The small molecule below binds the protein below.
Small molecule (SMILES): CCCNC(=[NH2+])NCCC[C@H](N)C(=O)O

Binding-site contacts:
Ligand atom C contacts residue TYR291 of chain 1.B at 3.5 Å (hydrophobic).
Ligand atom C1 contacts residue HEM1 of chain 1.H at 3.5 Å.
Ligand atom C3 contacts residue ASN288 of chain 1.B at 3.8 Å.
Ligand atom CD contacts residue HEM1 of chain 1.H at 3.4 Å.
Ligand atom OXT contacts residue TYR291 of chain 1.B at 3.8 Å.
Ligand atom OXT contacts residue TYR265 of chain 1.B at 3.7 Å.
Ligand atom O contacts residue GLU295 of chain 1.B at 3.8 Å.
Ligand atom CA contacts residue GLN181 of chain 1.B at 4.0 Å.
Ligand atom CG contacts residue GLU295 of chain 1.B at 3.9 Å.
Ligand atom C2 contacts residue GLY289 of chain 1.B at 3.4 Å.
Ligand atom OXT contacts residue ASP300 of chain 1.B at 3.3 Å (salt-bridge).
Ligand atom CB contacts residue GLN181 of chain 1.B at 3.4 Å.
Ligand atom NH2 contacts residue HEM1 of chain 1.H at 3.3 Å.
Ligand atom C3 contacts residue PHE287 of chain 1.B at 3.6 Å (hydrophobic).
Ligand atom OXT contacts residue GLN181 of chain 1.B at 3.2 Å (h-bond).
Ligand atom NE contacts residue PRO268 of chain 1.B at 3.3 Å.
Ligand atom OXT contacts residue ARG306 of chain 1.B at 4.0 Å.
Ligand atom CD contacts residue GLU295 of chain 1.B at 3.0 Å.
Ligand atom CZ contacts residue PRO268 of chain 1.B at 3.6 Å (hydrophobic).
Ligand atom NH2 contacts residue TRP290 of chain 1.B at 3.7 Å.
Ligand atom C contacts residue GLN181 of chain 1.B at 4.0 Å.
Ligand atom NH2 contacts residue GLU295 of chain 1.B at 2.7 Å (salt-bridge).
Ligand atom NH1 contacts residue PRO268 of chain 1.B at 3.5 Å.
Ligand atom CA contacts residue HEM1 of chain 1.H at 4.1 Å.
Ligand atom C2 contacts residue ASN288 of chain 1.B at 3.7 Å.
Ligand atom O contacts residue TYR291 of chain 1.B at 2.9 Å.
Ligand atom CB contacts residue GLU295 of chain 1.B at 3.9 Å.
Ligand atom C contacts residue ASP300 of chain 1.B at 3.5 Å.
Ligand atom C3 contacts residue VAL270 of chain 1.B at 3.4 Å (hydrophobic).
Ligand atom N contacts residue HEM1 of chain 1.H at 3.5 Å (h-bond).
Ligand atom C3 contacts residue PRO268 of chain 1.B at 3.4 Å (hydrophobic).
Ligand atom O contacts residue ASP300 of chain 1.B at 2.6 Å (salt-bridge).
Ligand atom CZ contacts residue GLU295 of chain 1.B at 3.6 Å.
Ligand atom NE contacts residue GLU295 of chain 1.B at 3.2 Å (salt-bridge).
Ligand atom CA contacts residue GLU295 of chain 1.B at 3.8 Å.
Ligand atom CG contacts residue HEM1 of chain 1.H at 4.1 Å.
Ligand atom C2 contacts residue HEM1 of chain 1.H at 3.7 Å.
Ligand atom C2 contacts residue PRO268 of chain 1.B at 3.8 Å (hydrophobic).
Ligand atom N contacts residue GLU295 of chain 1.B at 2.6 Å (salt-bridge).
Ligand atom C3 contacts residue ALA269 of chain 1.B at 4.1 Å (hydrophobic).

Sequence of chain 1.B:
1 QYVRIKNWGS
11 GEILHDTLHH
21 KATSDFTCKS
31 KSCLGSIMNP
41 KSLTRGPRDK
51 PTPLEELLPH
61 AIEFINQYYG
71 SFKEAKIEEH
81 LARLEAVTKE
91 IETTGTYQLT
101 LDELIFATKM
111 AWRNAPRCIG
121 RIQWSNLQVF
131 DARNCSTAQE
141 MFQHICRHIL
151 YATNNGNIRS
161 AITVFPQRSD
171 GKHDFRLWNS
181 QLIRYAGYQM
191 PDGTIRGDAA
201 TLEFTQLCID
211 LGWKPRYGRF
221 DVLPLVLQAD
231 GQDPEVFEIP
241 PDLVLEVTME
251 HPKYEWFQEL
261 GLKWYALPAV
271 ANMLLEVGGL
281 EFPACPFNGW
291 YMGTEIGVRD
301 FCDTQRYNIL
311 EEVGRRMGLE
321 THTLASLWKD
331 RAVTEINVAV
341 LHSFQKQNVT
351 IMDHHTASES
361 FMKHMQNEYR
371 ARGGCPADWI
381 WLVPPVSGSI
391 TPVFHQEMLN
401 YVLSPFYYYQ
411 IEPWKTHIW